This small molecule binds to this protein.
Small molecule (SMILES): Cc1ccc(NC(=O)c2ccc(CN3CCN(C)CC3)cc2)cc1Nc1nccc(-c2cccnc2)n1

Binding-site contacts:
Ligand atom C9 contacts residue PHE187 of chain 1.B at 3.4 Å (hydrophobic).
Ligand atom C12 contacts residue PHE187 of chain 1.B at 3.6 Å (hydrophobic).
Ligand atom C54 contacts residue VAL165 of chain 1.B at 3.1 Å (hydrophobic).
Ligand atom C2 contacts residue MET106 of chain 1.B at 3.3 Å (hydrophobic).
Ligand atom C25 contacts residue GLU74 of chain 1.B at 3.3 Å.
Ligand atom C18 contacts residue LYS57 of chain 1.B at 3.4 Å.
Ligand atom O29 contacts residue ALA185 of chain 1.B at 3.3 Å.
Ligand atom N13 contacts residue THR103 of chain 1.B at 2.9 Å (h-bond).
Ligand atom N3 contacts residue MET106 of chain 1.B at 3.1 Å (h-bond).
Ligand atom N10 contacts residue PHE187 of chain 1.B at 3.2 Å.
Ligand atom C49 contacts residue ASP186 of chain 1.B at 3.3 Å.
Ligand atom C22 contacts residue ASP186 of chain 1.B at 3.4 Å.
Ligand atom N21 contacts residue GLU74 of chain 1.B at 2.9 Å (salt-bridge).
Ligand atom N3 contacts residue TYR105 of chain 1.B at 3.2 Å.
Ligand atom C14 contacts residue THR103 of chain 1.B at 3.5 Å.
Ligand atom N8 contacts residue PHE187 of chain 1.B at 3.5 Å.
Ligand atom C11 contacts residue VAL26 of chain 1.B at 3.6 Å (hydrophobic).
Ligand atom N51 contacts residue HIS166 of chain 1.B at 3.1 Å (h-bond).
Ligand atom C11 contacts residue PHE187 of chain 1.B at 3.2 Å (hydrophobic).
Ligand atom C50 contacts residue HIS166 of chain 1.B at 3.1 Å.
Ligand atom N51 contacts residue VAL165 of chain 1.B at 2.8 Å (h-bond).
Ligand atom C17 contacts residue GLU74 of chain 1.B at 3.3 Å.
Ligand atom C7 contacts residue PHE187 of chain 1.B at 3.6 Å (hydrophobic).
Ligand atom N8 contacts residue ALA55 of chain 1.B at 3.5 Å.
Ligand atom O29 contacts residue ILE87 of chain 1.B at 3.5 Å.
Ligand atom C16 contacts residue GLU74 of chain 1.B at 3.5 Å.
Ligand atom O29 contacts residue ASP186 of chain 1.B at 2.8 Å (salt-bridge).
Ligand atom C16 contacts residue MET78 of chain 1.B at 3.4 Å (hydrophobic).
Ligand atom C2 contacts residue TYR105 of chain 1.B at 3.4 Å (hydrophobic).
Ligand atom C50 contacts residue ASP186 of chain 1.B at 3.3 Å.
Ligand atom N13 contacts residue ILE87 of chain 1.B at 3.5 Å.
Ligand atom C20 contacts residue LYS57 of chain 1.B at 3.5 Å.
Ligand atom C52 contacts residue VAL165 of chain 1.B at 3.1 Å (hydrophobic).
Ligand atom C20 contacts residue ALA55 of chain 1.B at 3.4 Å (hydrophobic).
Ligand atom C54 contacts residue HIS166 of chain 1.B at 3.3 Å.
Ligand atom C53 contacts residue VAL165 of chain 1.B at 3.4 Å (hydrophobic).
Ligand atom C29 contacts residue ASP186 of chain 1.B at 3.4 Å.
Ligand atom N21 contacts residue MET78 of chain 1.B at 3.1 Å (h-bond).
Ligand atom C17 contacts residue MET78 of chain 1.B at 3.1 Å (hydrophobic).
Ligand atom C23 contacts residue ASP186 of chain 1.B at 3.5 Å.

Sequence of chain 1.B:
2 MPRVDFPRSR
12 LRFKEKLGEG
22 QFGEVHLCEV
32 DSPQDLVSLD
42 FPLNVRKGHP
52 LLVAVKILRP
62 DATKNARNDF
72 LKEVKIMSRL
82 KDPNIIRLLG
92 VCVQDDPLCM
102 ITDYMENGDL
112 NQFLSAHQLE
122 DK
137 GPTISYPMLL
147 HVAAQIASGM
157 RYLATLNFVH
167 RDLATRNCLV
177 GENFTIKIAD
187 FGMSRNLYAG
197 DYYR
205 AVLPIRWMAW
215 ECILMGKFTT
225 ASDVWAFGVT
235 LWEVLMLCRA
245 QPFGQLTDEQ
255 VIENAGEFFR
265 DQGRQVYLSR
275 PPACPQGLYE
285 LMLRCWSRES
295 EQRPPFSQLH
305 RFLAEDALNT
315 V